Sequence of chain 40.C:
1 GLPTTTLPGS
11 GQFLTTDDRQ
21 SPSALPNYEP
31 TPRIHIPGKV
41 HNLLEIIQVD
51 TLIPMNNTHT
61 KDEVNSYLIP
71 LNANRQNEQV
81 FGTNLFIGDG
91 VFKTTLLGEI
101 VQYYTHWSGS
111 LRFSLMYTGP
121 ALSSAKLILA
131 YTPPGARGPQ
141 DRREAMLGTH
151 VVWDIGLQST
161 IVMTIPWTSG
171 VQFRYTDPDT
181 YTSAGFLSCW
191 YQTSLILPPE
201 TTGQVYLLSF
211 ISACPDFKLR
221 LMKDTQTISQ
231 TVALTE

Sequence of chain 36.C:
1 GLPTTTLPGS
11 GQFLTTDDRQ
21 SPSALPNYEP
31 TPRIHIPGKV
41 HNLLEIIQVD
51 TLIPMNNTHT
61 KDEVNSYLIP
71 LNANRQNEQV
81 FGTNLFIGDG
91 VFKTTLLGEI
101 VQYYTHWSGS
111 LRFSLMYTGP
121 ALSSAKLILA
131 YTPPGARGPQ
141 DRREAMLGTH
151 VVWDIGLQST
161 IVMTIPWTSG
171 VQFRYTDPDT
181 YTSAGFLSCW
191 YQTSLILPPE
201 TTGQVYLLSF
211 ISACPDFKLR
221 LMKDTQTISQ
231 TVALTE

Sequence of chain 40.A:
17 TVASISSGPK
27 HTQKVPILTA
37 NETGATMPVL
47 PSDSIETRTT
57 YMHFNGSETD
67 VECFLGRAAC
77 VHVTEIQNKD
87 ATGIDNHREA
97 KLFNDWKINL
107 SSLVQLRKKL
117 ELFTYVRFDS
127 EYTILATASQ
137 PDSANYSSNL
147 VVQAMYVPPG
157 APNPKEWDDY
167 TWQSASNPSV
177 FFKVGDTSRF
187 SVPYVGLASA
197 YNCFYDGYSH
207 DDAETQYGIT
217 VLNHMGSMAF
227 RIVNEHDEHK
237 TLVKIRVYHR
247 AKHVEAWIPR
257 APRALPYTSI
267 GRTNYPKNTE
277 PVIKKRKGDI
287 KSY

Binding-site contacts:
Ligand atom C4B contacts residue TYR152 of chain 40.A at 3.7 Å (hydrophobic).
Ligand atom C1C contacts residue LEU106 of chain 40.A at 3.9 Å (hydrophobic).
Ligand atom C5A contacts residue ALA150 of chain 40.A at 3.4 Å (hydrophobic).
Ligand atom C31 contacts residue ASN219 of chain 40.A at 3.7 Å.
Ligand atom CL2 contacts residue ILE104 of chain 40.A at 3.4 Å.
Ligand atom C5C contacts residue TYR152 of chain 40.A at 3.8 Å (hydrophobic).
Ligand atom C5 contacts residue LEU106 of chain 40.A at 3.7 Å (hydrophobic).
Ligand atom C3B contacts residue TYR152 of chain 40.A at 3.9 Å (hydrophobic).
Ligand atom C31 contacts residue TYR197 of chain 40.A at 3.6 Å (hydrophobic).
Ligand atom CL2 contacts residue MET224 of chain 40.A at 3.2 Å.
Ligand atom C2C contacts residue ILE104 of chain 40.A at 3.9 Å (hydrophobic).
Ligand atom C4 contacts residue TYR197 of chain 40.A at 3.6 Å (hydrophobic).
Ligand atom O1B contacts residue VAL188 of chain 40.A at 3.8 Å.
Ligand atom C2C contacts residue MET221 of chain 40.A at 3.3 Å (hydrophobic).
Ligand atom O1A contacts residue MET224 of chain 40.A at 3.9 Å.
Ligand atom C2A contacts residue PHE186 of chain 40.A at 3.6 Å (hydrophobic).
Ligand atom C4A contacts residue VAL176 of chain 40.A at 3.9 Å (hydrophobic).
Ligand atom C5B contacts residue MET224 of chain 40.A at 3.8 Å (hydrophobic).
Ligand atom N3A contacts residue PRO174 of chain 40.A at 3.3 Å (h-bond).
Ligand atom C4B contacts residue PHE186 of chain 40.A at 3.6 Å (hydrophobic).
Ligand atom C5B contacts residue PHE186 of chain 40.A at 3.8 Å (hydrophobic).
Ligand atom CL1 contacts residue VAL188 of chain 40.A at 3.7 Å.
Ligand atom CL2 contacts residue TYR128 of chain 40.A at 3.4 Å.
Ligand atom N2 contacts residue ASN219 of chain 40.A at 3.5 Å (h-bond).
Ligand atom O1 contacts residue LEU106 of chain 40.A at 3.7 Å.
Ligand atom C4A contacts residue PRO174 of chain 40.A at 3.2 Å (hydrophobic).
Ligand atom C3B contacts residue ALA24 of chain 40.C at 4.0 Å (hydrophobic).
Ligand atom CL1 contacts residue LEU25 of chain 40.C at 3.5 Å.
Ligand atom C4A contacts residue SER175 of chain 40.A at 3.6 Å.
Ligand atom C5A contacts residue VAL176 of chain 40.A at 3.8 Å (hydrophobic).
Ligand atom O1 contacts residue MET221 of chain 40.A at 3.4 Å (h-bond).
Ligand atom C3C contacts residue ILE104 of chain 40.A at 3.6 Å (hydrophobic).
Ligand atom N2 contacts residue MET221 of chain 40.A at 3.9 Å.
Ligand atom N3A contacts residue ALA24 of chain 40.C at 3.8 Å.
Ligand atom C5 contacts residue MET221 of chain 40.A at 3.9 Å (hydrophobic).
Ligand atom O1A contacts residue PHE186 of chain 40.A at 3.4 Å.
Ligand atom C3C contacts residue TYR128 of chain 40.A at 3.8 Å (hydrophobic).
Ligand atom C1C contacts residue TYR128 of chain 40.A at 3.6 Å (hydrophobic).
Ligand atom C4C contacts residue VAL191 of chain 40.A at 3.7 Å (hydrophobic).
Ligand atom C4A contacts residue ALA150 of chain 40.A at 3.9 Å (hydrophobic).

A small-molecule ligand and the protein it binds are described below.
Small molecule (SMILES): Cc1cc(CCCCCOc2c(Cl)cc(C3=NCCO3)cc2Cl)on1